Sequence of chain 1.C:
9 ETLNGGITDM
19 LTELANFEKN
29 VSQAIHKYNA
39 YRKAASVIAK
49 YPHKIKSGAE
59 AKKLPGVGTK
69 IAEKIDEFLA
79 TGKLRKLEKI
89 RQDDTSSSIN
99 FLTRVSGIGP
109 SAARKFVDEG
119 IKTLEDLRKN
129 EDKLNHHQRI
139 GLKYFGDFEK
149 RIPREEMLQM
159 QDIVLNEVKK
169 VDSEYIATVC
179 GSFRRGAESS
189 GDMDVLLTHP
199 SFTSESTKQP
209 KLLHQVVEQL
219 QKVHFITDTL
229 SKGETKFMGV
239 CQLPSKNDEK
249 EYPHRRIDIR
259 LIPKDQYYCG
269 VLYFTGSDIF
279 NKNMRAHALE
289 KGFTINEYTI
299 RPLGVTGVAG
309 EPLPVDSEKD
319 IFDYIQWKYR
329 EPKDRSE

The protein below binds the small molecule below.
Small molecule (SMILES): Cc1cn([C@H]2C[C@H](O[P](=O)(O)OC[C@H]3O[C@@H](n4cnc5c(=O)nc(N)[nH]c54)C[C@@H]3O)[C@@H](CO[P](=O)(O)O[C@H]3C[C@H](n4cnc5c(N)ncnc54)O[C@@H]3CO[P](=O)(O)O[C@H]3C[C@H](n4cnc5c(=O)nc(N)[nH]c54)O[C@@H]3CO[P](=O)(O)O[C@H]3C[C@H](n4cnc5c(N)ncnc54)O[C@@H]3CO[P](=O)(O)O[C@H]3C[C@H](n4ccc(N)nc4=O)O[C@@H]3COP(=O)(O)O)O2)c(=O)[nH]c1=O

Binding-site contacts:
Ligand atom O6 contacts residue DT3 of chain 1.A at 3.2 Å (h-bond).
Ligand atom P contacts residue SER109 of chain 1.C at 3.3 Å.
Ligand atom OP1 contacts residue NA1 of chain 1.D at 2.4 Å (h-bond).
Ligand atom N3 contacts residue DG6 of chain 1.A at 2.8 Å (h-bond).
Ligand atom C2 contacts residue DA2 of chain 1.A at 3.3 Å.
Ligand atom N1 contacts residue DT3 of chain 1.A at 2.5 Å (h-bond).
Ligand atom O2 contacts residue DA2 of chain 1.A at 2.9 Å.
Ligand atom OP1 contacts residue GLY107 of chain 1.C at 2.8 Å (h-bond).
Ligand atom O3' contacts residue SER109 of chain 1.C at 3.2 Å.
Ligand atom N1 contacts residue DC1 of chain 1.A at 2.7 Å (h-bond).
Ligand atom P contacts residue GLY107 of chain 1.C at 3.3 Å.
Ligand atom N1 contacts residue DT5 of chain 1.A at 2.8 Å (h-bond).
Ligand atom C2 contacts residue DT3 of chain 1.A at 3.0 Å.
Ligand atom O6 contacts residue DC4 of chain 1.A at 2.8 Å (h-bond).
Ligand atom O2 contacts residue DG6 of chain 1.A at 2.5 Å (h-bond).
Ligand atom C2 contacts residue DG6 of chain 1.A at 3.2 Å.
Ligand atom N4 contacts residue DT5 of chain 1.A at 3.2 Å (h-bond).
Ligand atom OP1 contacts residue ALA110 of chain 1.C at 3.1 Å (h-bond).
Ligand atom N1 contacts residue DC4 of chain 1.A at 2.7 Å (h-bond).
Ligand atom OP1 contacts residue ILE106 of chain 1.C at 3.1 Å (h-bond).
Ligand atom OP2 contacts residue GLY107 of chain 1.C at 3.3 Å.
Ligand atom O4 contacts residue DC1 of chain 1.A at 3.3 Å (h-bond).
Ligand atom OP1 contacts residue GLY105 of chain 1.C at 2.6 Å (h-bond).
Ligand atom N4 contacts residue DG6 of chain 1.A at 3.1 Å (h-bond).
Ligand atom N2 contacts residue DT5 of chain 1.A at 3.2 Å (h-bond).
Ligand atom N3 contacts residue DA2 of chain 1.A at 2.3 Å (h-bond).
Ligand atom N2 contacts residue LYS234 of chain 1.C at 3.1 Å (salt-bridge).
Ligand atom C2 contacts residue DC4 of chain 1.A at 3.3 Å.
Ligand atom C2 contacts residue DC1 of chain 1.A at 3.3 Å.
Ligand atom C4 contacts residue DA2 of chain 1.A at 2.9 Å.
Ligand atom OP2 contacts residue SER109 of chain 1.C at 2.9 Å.
Ligand atom N6 contacts residue DT3 of chain 1.A at 2.9 Å (h-bond).
Ligand atom N6 contacts residue DT5 of chain 1.A at 3.1 Å (h-bond).
Ligand atom C2 contacts residue DG6 of chain 1.A at 3.1 Å.
Ligand atom N2 contacts residue DC1 of chain 1.A at 2.5 Å (h-bond).
Ligand atom O4 contacts residue DA2 of chain 1.A at 2.6 Å (h-bond).
Ligand atom N2 contacts residue DC4 of chain 1.A at 2.4 Å (h-bond).
Ligand atom O6 contacts residue DC1 of chain 1.A at 3.0 Å (h-bond).
Ligand atom N6 contacts residue DA2 of chain 1.A at 2.9 Å (h-bond).
Ligand atom OP2 contacts residue PRO108 of chain 1.C at 3.0 Å.